Sequence of chain 1.F:
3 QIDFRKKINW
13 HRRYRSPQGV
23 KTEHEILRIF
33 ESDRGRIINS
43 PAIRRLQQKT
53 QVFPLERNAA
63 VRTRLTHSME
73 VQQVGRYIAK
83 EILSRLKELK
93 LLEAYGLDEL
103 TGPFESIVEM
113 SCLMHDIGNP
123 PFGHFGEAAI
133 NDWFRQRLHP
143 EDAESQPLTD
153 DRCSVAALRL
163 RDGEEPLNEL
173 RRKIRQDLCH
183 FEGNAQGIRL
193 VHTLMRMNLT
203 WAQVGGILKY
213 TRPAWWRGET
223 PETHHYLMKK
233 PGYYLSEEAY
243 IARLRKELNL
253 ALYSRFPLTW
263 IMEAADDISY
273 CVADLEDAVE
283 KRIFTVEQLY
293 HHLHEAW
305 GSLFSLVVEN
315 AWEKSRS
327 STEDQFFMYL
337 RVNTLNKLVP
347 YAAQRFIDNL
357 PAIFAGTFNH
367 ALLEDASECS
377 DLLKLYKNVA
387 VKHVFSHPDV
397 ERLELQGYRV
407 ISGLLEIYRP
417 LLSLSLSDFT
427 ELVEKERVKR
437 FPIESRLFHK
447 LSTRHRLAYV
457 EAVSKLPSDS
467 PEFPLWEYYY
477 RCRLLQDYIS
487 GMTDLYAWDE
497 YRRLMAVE

Binding-site contacts:
Ligand atom C3' contacts residue ASP276 of chain 1.F at 3.6 Å.
Ligand atom O2G contacts residue TYR212 of chain 1.F at 3.0 Å (h-bond).
Ligand atom O5' contacts residue HIS126 of chain 1.F at 3.2 Å.
Ligand atom PG contacts residue LYS232 of chain 1.F at 3.9 Å.
Ligand atom C8 contacts residue HIS126 of chain 1.F at 3.9 Å.
Ligand atom O6 contacts residue ARG442 of chain 1.E at 3.5 Å (salt-bridge).
Ligand atom O3G contacts residue LYS211 of chain 1.F at 3.2 Å (salt-bridge).
Ligand atom O1A contacts residue MN1 of chain 1.R at 2.6 Å.
Ligand atom C2' contacts residue ASP276 of chain 1.F at 3.3 Å.
Ligand atom O3' contacts residue ASP276 of chain 1.F at 3.1 Å (salt-bridge).
Ligand atom O3B contacts residue LYS232 of chain 1.F at 3.9 Å.
Ligand atom N1 contacts residue GLU400 of chain 1.F at 2.6 Å (salt-bridge).
Ligand atom O3' contacts residue GLN53 of chain 1.F at 2.5 Å (h-bond).
Ligand atom C2 contacts residue VAL54 of chain 1.F at 4.0 Å (hydrophobic).
Ligand atom C3' contacts residue GLN53 of chain 1.F at 3.7 Å.
Ligand atom O1G contacts residue ASN186 of chain 1.F at 3.8 Å.
Ligand atom C4' contacts residue GLN53 of chain 1.F at 3.9 Å.
Ligand atom N1 contacts residue PHE391 of chain 1.F at 3.9 Å.
Ligand atom O6 contacts residue GLU400 of chain 1.F at 4.0 Å.
Ligand atom N2 contacts residue VAL396 of chain 1.F at 3.2 Å.
Ligand atom N3 contacts residue VAL54 of chain 1.F at 3.8 Å.
Ligand atom N3 contacts residue PHE391 of chain 1.F at 4.0 Å.
Ligand atom O1B contacts residue TYR272 of chain 1.F at 3.4 Å (h-bond).
Ligand atom O2B contacts residue ASP268 of chain 1.F at 2.9 Å (salt-bridge).
Ligand atom C3' contacts residue TYR272 of chain 1.F at 4.0 Å (hydrophobic).
Ligand atom O2B contacts residue ASP269 of chain 1.F at 3.9 Å.
Ligand atom N2 contacts residue VAL54 of chain 1.F at 2.8 Å (h-bond).
Ligand atom PA contacts residue MN1 of chain 1.R at 4.0 Å.
Ligand atom O2G contacts residue LYS232 of chain 1.F at 2.9 Å (salt-bridge).
Ligand atom O6 contacts residue ARG433 of chain 1.E at 3.0 Å (salt-bridge).
Ligand atom C2' contacts residue PHE391 of chain 1.F at 3.5 Å (hydrophobic).
Ligand atom C6 contacts residue GLU400 of chain 1.F at 3.7 Å.
Ligand atom O2A contacts residue HIS126 of chain 1.F at 3.6 Å.
Ligand atom O2B contacts residue LYS211 of chain 1.F at 3.6 Å.
Ligand atom C2 contacts residue GLU400 of chain 1.F at 3.2 Å.
Ligand atom PB contacts residue TYR272 of chain 1.F at 3.8 Å.
Ligand atom O3' contacts residue TYR272 of chain 1.F at 3.6 Å.
Ligand atom O1G contacts residue GLU184 of chain 1.F at 3.8 Å.
Ligand atom O3A contacts residue TYR272 of chain 1.F at 3.4 Å (h-bond).
Ligand atom N2 contacts residue GLU400 of chain 1.F at 3.0 Å (salt-bridge).

The protein below binds the small molecule below.
Small molecule (SMILES): Nc1nc2c(ncn2[C@H]2C[C@H](O)[C@@H](CO[P](=O)(O)O[P](=O)(O)OP(=O)(O)O)O2)c(=O)[nH]1

Sequence of chain 1.E:
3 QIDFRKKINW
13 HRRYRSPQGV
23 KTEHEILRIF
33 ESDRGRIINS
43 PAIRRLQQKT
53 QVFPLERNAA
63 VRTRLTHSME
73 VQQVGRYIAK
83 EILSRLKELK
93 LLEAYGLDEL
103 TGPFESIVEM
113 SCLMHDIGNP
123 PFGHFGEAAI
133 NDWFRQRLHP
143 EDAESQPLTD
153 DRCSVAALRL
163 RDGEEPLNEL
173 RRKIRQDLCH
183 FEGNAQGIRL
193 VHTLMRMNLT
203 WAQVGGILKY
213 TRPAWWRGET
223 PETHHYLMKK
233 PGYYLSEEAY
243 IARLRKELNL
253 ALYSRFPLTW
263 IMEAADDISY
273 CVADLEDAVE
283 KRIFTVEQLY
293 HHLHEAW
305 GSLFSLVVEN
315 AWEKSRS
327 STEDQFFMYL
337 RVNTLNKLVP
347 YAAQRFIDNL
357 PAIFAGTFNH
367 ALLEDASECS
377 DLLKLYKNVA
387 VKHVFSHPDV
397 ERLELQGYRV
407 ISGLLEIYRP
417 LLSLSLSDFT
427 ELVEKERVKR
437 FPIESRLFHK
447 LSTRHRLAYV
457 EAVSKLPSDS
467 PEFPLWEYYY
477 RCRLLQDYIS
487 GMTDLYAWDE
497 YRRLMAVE